This small molecule binds to this protein.
Small molecule (SMILES): CC(=O)O[C@H]1C(=O)[C@@]2(C)[C@H]([C@H](OC(=O)c3ccccc3)[C@]3(O)C[C@H](OC(=O)[C@H](O)[C@@H](NC(=O)c4ccccc4)c4ccccc4)C(C)=C1C3(C)C)[C@]1(OC(C)=O)CO[C@@H]1C[C@@H]2O

Binding-site contacts:
Ligand atom C41 contacts residue SER234 of chain 16.C at 3.7 Å.
Ligand atom C39 contacts residue ALA231 of chain 16.C at 3.8 Å (hydrophobic).
Ligand atom C06 contacts residue ASP224 of chain 16.C at 3.4 Å.
Ligand atom C40 contacts residue SER234 of chain 16.C at 3.1 Å.
Ligand atom C44 contacts residue GLY360 of chain 16.C at 3.9 Å.
Ligand atom C41 contacts residue VAL23 of chain 16.C at 2.8 Å (hydrophobic).
Ligand atom C09 contacts residue HIS227 of chain 16.C at 3.3 Å.
Ligand atom C13 contacts residue HIS227 of chain 16.C at 3.9 Å.
Ligand atom O13 contacts residue PRO358 of chain 16.C at 3.5 Å.
Ligand atom C04 contacts residue HIS227 of chain 16.C at 3.3 Å.
Ligand atom C44 contacts residue LEU361 of chain 16.C at 3.8 Å (hydrophobic).
Ligand atom C07 contacts residue HIS227 of chain 16.C at 2.3 Å.
Ligand atom C19 contacts residue ARG276 of chain 16.C at 3.9 Å.
Ligand atom C15 contacts residue PRO272 of chain 16.C at 3.3 Å (hydrophobic).
Ligand atom O08 contacts residue ARG276 of chain 16.C at 3.3 Å.
Ligand atom O13 contacts residue GLY360 of chain 16.C at 3.8 Å.
Ligand atom C14 contacts residue LEU215 of chain 16.C at 3.8 Å (hydrophobic).
Ligand atom C05 contacts residue HIS227 of chain 16.C at 2.9 Å.
Ligand atom C16 contacts residue PRO272 of chain 16.C at 3.6 Å (hydrophobic).
Ligand atom O06 contacts residue THR274 of chain 16.C at 3.1 Å (h-bond).
Ligand atom C08 contacts residue LEU228 of chain 16.C at 3.6 Å (hydrophobic).
Ligand atom C28 contacts residue PRO358 of chain 16.C at 3.8 Å (hydrophobic).
Ligand atom C17 contacts residue LEU361 of chain 16.C at 3.9 Å (hydrophobic).
Ligand atom C14 contacts residue THR274 of chain 16.C at 3.6 Å.
Ligand atom C08 contacts residue HIS227 of chain 16.C at 2.9 Å.
Ligand atom O07 contacts residue ARG276 of chain 16.C at 3.8 Å.
Ligand atom C40 contacts residue VAL23 of chain 16.C at 3.5 Å (hydrophobic).
Ligand atom O06 contacts residue LEU273 of chain 16.C at 3.6 Å.
Ligand atom O14 contacts residue HIS227 of chain 16.C at 2.1 Å (h-bond).
Ligand atom C31 contacts residue HIS227 of chain 16.C at 3.8 Å.
Ligand atom O06 contacts residue PRO272 of chain 16.C at 3.6 Å.
Ligand atom C06 contacts residue HIS227 of chain 16.C at 2.3 Å.
Ligand atom O06 contacts residue LEU215 of chain 16.C at 3.7 Å.
Ligand atom O13 contacts residue ARG359 of chain 16.C at 3.1 Å (salt-bridge).
Ligand atom C36 contacts residue HIS227 of chain 16.C at 3.7 Å.
Ligand atom C42 contacts residue VAL23 of chain 16.C at 3.4 Å (hydrophobic).
Ligand atom C30 contacts residue HIS227 of chain 16.C at 3.1 Å.
Ligand atom O05 contacts residue LEU361 of chain 16.C at 3.8 Å.
Ligand atom C19 contacts residue THR274 of chain 16.C at 3.2 Å.
Ligand atom O12 contacts residue GLY360 of chain 16.C at 3.4 Å (h-bond).

Sequence of chain 16.C:
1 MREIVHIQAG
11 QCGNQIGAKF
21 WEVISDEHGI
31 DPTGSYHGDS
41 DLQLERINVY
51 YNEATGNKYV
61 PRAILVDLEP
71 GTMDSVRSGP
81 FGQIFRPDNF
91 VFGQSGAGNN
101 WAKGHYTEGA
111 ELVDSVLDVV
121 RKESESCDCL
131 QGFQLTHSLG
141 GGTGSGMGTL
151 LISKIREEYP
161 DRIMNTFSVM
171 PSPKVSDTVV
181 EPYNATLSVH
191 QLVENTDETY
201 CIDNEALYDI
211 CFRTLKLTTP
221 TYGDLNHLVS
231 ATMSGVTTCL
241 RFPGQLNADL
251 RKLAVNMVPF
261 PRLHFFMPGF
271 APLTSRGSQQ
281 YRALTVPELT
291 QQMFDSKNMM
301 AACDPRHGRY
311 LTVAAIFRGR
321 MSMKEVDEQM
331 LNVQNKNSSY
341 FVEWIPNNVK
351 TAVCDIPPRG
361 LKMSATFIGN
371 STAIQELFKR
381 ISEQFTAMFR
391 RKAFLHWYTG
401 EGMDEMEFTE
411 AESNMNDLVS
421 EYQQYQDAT